Sequence of chain 1.A:
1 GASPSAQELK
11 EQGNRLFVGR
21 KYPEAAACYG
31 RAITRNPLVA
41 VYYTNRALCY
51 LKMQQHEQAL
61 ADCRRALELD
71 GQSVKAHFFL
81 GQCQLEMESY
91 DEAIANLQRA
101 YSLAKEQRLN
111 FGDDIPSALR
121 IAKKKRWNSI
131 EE

The small molecule below binds the protein below.
Small molecule (SMILES): CC(=O)N1CCC[C@H]1C(=O)N[C@@H](CS)C(=O)N[C@@H](Cc1ccc(O)cc1)C(=O)N[C@@H](CCC(=O)O)C(=O)N[C@@H](C)C(=O)N[C@@H](CC1=c2ccccc2=NC1)C(=O)N[C@H](C(=O)N[C@@H](CC(C)C)C(=O)N[C@@H](CS)C(=O)N[C@@H](CCC(=O)O)C(=O)N[C@H](C=O)Cc1ccc(O)cc1)C(C)C

Binding-site contacts:
Ligand atom CB contacts residue WHL1 of chain 1.E at 3.7 Å.
Ligand atom CB contacts residue WHL1 of chain 1.E at 3.6 Å.
Ligand atom O contacts residue LYS75 of chain 1.A at 3.5 Å (salt-bridge).
Ligand atom NE1 contacts residue ASP114 of chain 1.A at 2.9 Å (salt-bridge).
Ligand atom CB contacts residue LEU48 of chain 1.A at 3.6 Å (hydrophobic).
Ligand atom CG2 contacts residue LEU48 of chain 1.A at 3.5 Å (hydrophobic).
Ligand atom CG1 contacts residue ASN14 of chain 1.A at 3.5 Å.
Ligand atom CZ3 contacts residue LYS75 of chain 1.A at 3.7 Å.
Ligand atom CE3 contacts residue WHL1 of chain 1.E at 3.8 Å.
Ligand atom CB contacts residue EDO1 of chain 1.F at 3.3 Å.
Ligand atom N contacts residue ASP114 of chain 1.A at 3.0 Å (salt-bridge).
Ligand atom CE2 contacts residue PHE78 of chain 1.A at 3.4 Å (hydrophobic).
Ligand atom O contacts residue LYS75 of chain 1.A at 2.9 Å (salt-bridge).
Ligand atom CE2 contacts residue EDO1 of chain 1.F at 3.6 Å.
Ligand atom O contacts residue ASN45 of chain 1.A at 3.3 Å (h-bond).
Ligand atom CA contacts residue WHL1 of chain 1.E at 3.7 Å.
Ligand atom SG contacts residue WHL1 of chain 1.E at 1.8 Å.
Ligand atom NE1 contacts residue WHL1 of chain 1.E at 3.6 Å.
Ligand atom CB contacts residue WHL1 of chain 1.E at 2.4 Å.
Ligand atom CG1 contacts residue ASN45 of chain 1.A at 3.8 Å.
Ligand atom CZ3 contacts residue PHE111 of chain 1.A at 3.5 Å (hydrophobic).
Ligand atom CB contacts residue ASP114 of chain 1.A at 3.4 Å.
Ligand atom CD1 contacts residue ASP114 of chain 1.A at 3.5 Å.
Ligand atom C contacts residue ASP114 of chain 1.A at 3.8 Å.
Ligand atom CG2 contacts residue PHE17 of chain 1.A at 3.6 Å (hydrophobic).
Ligand atom CE3 contacts residue LYS75 of chain 1.A at 3.8 Å.
Ligand atom CG1 contacts residue TYR29 of chain 1.A at 3.4 Å (hydrophobic).
Ligand atom C contacts residue EDO1 of chain 1.F at 3.6 Å.
Ligand atom NE1 contacts residue PHE78 of chain 1.A at 3.5 Å.
Ligand atom CA contacts residue ASP114 of chain 1.A at 3.6 Å.
Ligand atom OH contacts residue GLN82 of chain 1.A at 3.0 Å (h-bond).
Ligand atom CZ2 contacts residue PHE78 of chain 1.A at 3.5 Å (hydrophobic).
Ligand atom CD1 contacts residue WHL1 of chain 1.E at 3.6 Å.
Ligand atom CH2 contacts residue PHE111 of chain 1.A at 3.4 Å (hydrophobic).
Ligand atom CD1 contacts residue LEU48 of chain 1.A at 3.5 Å (hydrophobic).
Ligand atom CA contacts residue WHL1 of chain 1.E at 3.8 Å.
Ligand atom CG contacts residue LEU48 of chain 1.A at 3.7 Å (hydrophobic).
Ligand atom CZ2 contacts residue PHE111 of chain 1.A at 3.7 Å (hydrophobic).
Ligand atom O contacts residue EDO1 of chain 1.F at 2.7 Å (h-bond).
Ligand atom CH2 contacts residue PHE78 of chain 1.A at 3.8 Å (hydrophobic).